The small molecule below binds the protein below.
Small molecule (SMILES): CC(=O)N[C@@H]1[C@@H](O[C@@H]2O[C@@H](C)[C@@H](O)[C@@H](O)[C@@H]2O)[C@H](O[C@@H]2O[C@H](CO)[C@H](O)[C@H](O[C@]3(C(=O)O)C[C@H](O)[C@@H](NC(C)=O)[C@H]([C@H](O)[C@H](O)CO)O3)[C@H]2O)[C@@H](CO)O[C@H]1O

Sequence of chain 1.A:
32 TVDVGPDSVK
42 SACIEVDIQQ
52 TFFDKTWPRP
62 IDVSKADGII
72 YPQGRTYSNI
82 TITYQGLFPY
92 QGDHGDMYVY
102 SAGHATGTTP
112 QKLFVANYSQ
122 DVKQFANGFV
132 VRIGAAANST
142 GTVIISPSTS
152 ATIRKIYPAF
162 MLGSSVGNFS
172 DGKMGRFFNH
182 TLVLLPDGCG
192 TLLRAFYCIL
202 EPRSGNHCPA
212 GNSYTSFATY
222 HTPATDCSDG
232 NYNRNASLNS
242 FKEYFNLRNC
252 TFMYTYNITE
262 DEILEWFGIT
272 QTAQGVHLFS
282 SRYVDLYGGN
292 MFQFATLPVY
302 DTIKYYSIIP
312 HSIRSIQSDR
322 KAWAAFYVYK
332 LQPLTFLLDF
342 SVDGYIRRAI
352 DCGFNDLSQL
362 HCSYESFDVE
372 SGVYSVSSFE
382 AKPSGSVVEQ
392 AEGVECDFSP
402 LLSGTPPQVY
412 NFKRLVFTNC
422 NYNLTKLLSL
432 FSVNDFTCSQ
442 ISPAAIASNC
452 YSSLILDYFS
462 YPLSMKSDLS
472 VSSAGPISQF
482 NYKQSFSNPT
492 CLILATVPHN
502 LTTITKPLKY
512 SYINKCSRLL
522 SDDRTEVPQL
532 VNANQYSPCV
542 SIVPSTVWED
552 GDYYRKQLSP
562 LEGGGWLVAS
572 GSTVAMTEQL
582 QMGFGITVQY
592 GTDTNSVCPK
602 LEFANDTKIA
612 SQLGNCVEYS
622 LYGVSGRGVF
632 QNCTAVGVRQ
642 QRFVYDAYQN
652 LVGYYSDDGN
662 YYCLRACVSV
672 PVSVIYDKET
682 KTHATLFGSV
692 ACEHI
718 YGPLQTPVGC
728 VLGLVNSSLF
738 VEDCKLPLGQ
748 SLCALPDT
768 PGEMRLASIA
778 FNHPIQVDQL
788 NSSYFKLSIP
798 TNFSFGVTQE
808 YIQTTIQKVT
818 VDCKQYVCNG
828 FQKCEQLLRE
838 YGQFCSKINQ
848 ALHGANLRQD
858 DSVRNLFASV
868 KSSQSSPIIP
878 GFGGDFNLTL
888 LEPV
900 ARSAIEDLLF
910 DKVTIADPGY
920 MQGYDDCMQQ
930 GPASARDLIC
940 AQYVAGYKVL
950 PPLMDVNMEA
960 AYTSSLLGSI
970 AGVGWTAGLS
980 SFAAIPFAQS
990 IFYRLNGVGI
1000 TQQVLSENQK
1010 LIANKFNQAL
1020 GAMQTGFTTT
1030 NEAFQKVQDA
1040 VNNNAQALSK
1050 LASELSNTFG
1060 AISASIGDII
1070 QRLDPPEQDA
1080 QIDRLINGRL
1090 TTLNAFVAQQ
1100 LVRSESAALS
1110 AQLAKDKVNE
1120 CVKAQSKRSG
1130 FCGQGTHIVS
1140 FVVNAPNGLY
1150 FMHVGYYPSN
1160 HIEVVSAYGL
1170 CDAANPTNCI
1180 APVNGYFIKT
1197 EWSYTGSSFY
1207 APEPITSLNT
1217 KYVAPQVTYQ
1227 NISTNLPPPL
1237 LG

Binding-site contacts:
Ligand atom C10 contacts residue ILE146 of chain 1.A at 4.1 Å (hydrophobic).
Ligand atom O9 contacts residue ALA106 of chain 1.A at 2.8 Å (h-bond).
Ligand atom N5 contacts residue PHE53 of chain 1.A at 4.0 Å.
Ligand atom C9 contacts residue HIS105 of chain 1.A at 3.9 Å.
Ligand atom C11 contacts residue HIS105 of chain 1.A at 4.0 Å.
Ligand atom C9 contacts residue ALA106 of chain 1.A at 3.5 Å (hydrophobic).
Ligand atom C6 contacts residue GLN318 of chain 1.A at 3.5 Å.
Ligand atom O8 contacts residue ARG321 of chain 1.A at 2.8 Å (salt-bridge).
Ligand atom C6 contacts residue ILE146 of chain 1.A at 3.6 Å (hydrophobic).
Ligand atom C1 contacts residue ILE146 of chain 1.A at 4.1 Å (hydrophobic).
Ligand atom O7 contacts residue HIS105 of chain 1.A at 3.7 Å.
Ligand atom O1A contacts residue SER147 of chain 1.A at 2.9 Å (h-bond).
Ligand atom C10 contacts residue HIS105 of chain 1.A at 3.9 Å.
Ligand atom O9 contacts residue HIS105 of chain 1.A at 4.2 Å.
Ligand atom C1 contacts residue SER147 of chain 1.A at 3.7 Å.
Ligand atom C5 contacts residue ILE146 of chain 1.A at 3.7 Å (hydrophobic).
Ligand atom C4 contacts residue PHE53 of chain 1.A at 4.3 Å (hydrophobic).
Ligand atom C10 contacts residue GLN50 of chain 1.A at 3.6 Å.
Ligand atom C11 contacts residue GLN50 of chain 1.A at 3.1 Å.
Ligand atom C7 contacts residue HIS105 of chain 1.A at 3.9 Å.
Ligand atom C11 contacts residue PHE53 of chain 1.A at 3.7 Å (hydrophobic).
Ligand atom O6 contacts residue GLN318 of chain 1.A at 2.3 Å (h-bond).
Ligand atom O10 contacts residue GLN50 of chain 1.A at 3.2 Å (h-bond).
Ligand atom C8 contacts residue ARG321 of chain 1.A at 4.0 Å.
Ligand atom O9 contacts residue ARG321 of chain 1.A at 2.8 Å (salt-bridge).
Ligand atom O8 contacts residue GLN318 of chain 1.A at 4.3 Å.
Ligand atom O4 contacts residue PHE53 of chain 1.A at 3.5 Å.
Ligand atom N5 contacts residue ILE146 of chain 1.A at 3.1 Å (h-bond).
Ligand atom O1B contacts residue SER147 of chain 1.A at 3.6 Å.
Ligand atom C10 contacts residue PHE53 of chain 1.A at 3.9 Å (hydrophobic).
Ligand atom O10 contacts residue HIS105 of chain 1.A at 3.9 Å.
Ligand atom C11 contacts residue PHE115 of chain 1.A at 3.1 Å (hydrophobic).
Ligand atom O9 contacts residue GLN318 of chain 1.A at 3.7 Å.
Ligand atom C9 contacts residue ARG321 of chain 1.A at 3.6 Å.
Ligand atom C4 contacts residue ILE146 of chain 1.A at 3.9 Å (hydrophobic).
Ligand atom O1A contacts residue ILE146 of chain 1.A at 4.0 Å.
Ligand atom C1 contacts residue GLN318 of chain 1.A at 4.3 Å.
Ligand atom O1B contacts residue PRO148 of chain 1.A at 3.8 Å.
Ligand atom O1B contacts residue ILE146 of chain 1.A at 4.2 Å.
Ligand atom C11 contacts residue ILE146 of chain 1.A at 4.1 Å (hydrophobic).